A protein and the small-molecule ligand that binds it are described below.
Small molecule (SMILES): CC(C)C[C@H](NC(=O)[C@H](C)NC(=O)CNC(=O)[C@@H](N)Cc1ccccc1)C(=O)N[C@@H](CC(C)C)C(=O)N[C@@H](C)C(=O)O

Sequence of chain 15.B:
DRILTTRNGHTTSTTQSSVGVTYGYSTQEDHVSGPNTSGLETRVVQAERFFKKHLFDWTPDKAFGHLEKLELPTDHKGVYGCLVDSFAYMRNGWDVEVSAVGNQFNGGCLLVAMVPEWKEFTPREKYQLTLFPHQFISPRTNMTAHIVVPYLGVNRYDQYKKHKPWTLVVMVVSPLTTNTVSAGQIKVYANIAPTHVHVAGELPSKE

Binding-site contacts:
Ligand atom O contacts residue LEU15 of chain 15.B at 3.5 Å.
Ligand atom CD2 contacts residue HIS157 of chain 15.B at 3.7 Å.
Ligand atom O contacts residue ARG18 of chain 15.B at 3.6 Å (salt-bridge).
Ligand atom CA contacts residue ASP12 of chain 15.B at 3.7 Å.
Ligand atom CG contacts residue ILE14 of chain 15.B at 4.2 Å (hydrophobic).
Ligand atom CG contacts residue THR17 of chain 15.B at 4.3 Å.
Ligand atom O contacts residue THR17 of chain 15.B at 3.8 Å.
Ligand atom C contacts residue ARG18 of chain 15.B at 3.8 Å.
Ligand atom CD2 contacts residue THR17 of chain 15.B at 3.7 Å.
Ligand atom CD1 contacts residue ILE14 of chain 15.B at 3.6 Å (hydrophobic).
Ligand atom CB contacts residue ARG18 of chain 15.B at 4.2 Å.
Ligand atom CE1 contacts residue ASP12 of chain 15.B at 3.5 Å.
Ligand atom N contacts residue ILE14 of chain 15.B at 3.5 Å.
Ligand atom O contacts residue ILE14 of chain 15.B at 3.5 Å (h-bond).
Ligand atom CG contacts residue THR16 of chain 15.B at 4.0 Å.
Ligand atom CD2 contacts residue VAL32 of chain 15.B at 3.9 Å (hydrophobic).
Ligand atom N contacts residue THR16 of chain 15.B at 2.9 Å (h-bond).
Ligand atom CD2 contacts residue ASP106 of chain 15.B at 4.1 Å.
Ligand atom N contacts residue ILE14 of chain 15.B at 3.0 Å (h-bond).
Ligand atom C contacts residue THR16 of chain 15.B at 3.7 Å.
Ligand atom CB contacts residue LEU15 of chain 15.B at 4.1 Å (hydrophobic).
Ligand atom CA contacts residue ILE14 of chain 15.B at 3.3 Å (hydrophobic).
Ligand atom CB contacts residue ILE14 of chain 15.B at 4.1 Å (hydrophobic).
Ligand atom C contacts residue ILE14 of chain 15.B at 4.2 Å (hydrophobic).
Ligand atom C contacts residue ILE14 of chain 15.B at 3.4 Å (hydrophobic).
Ligand atom N contacts residue ASP12 of chain 15.B at 4.1 Å.
Ligand atom CB contacts residue THR17 of chain 15.B at 4.0 Å.
Ligand atom CD1 contacts residue TYR34 of chain 15.B at 3.0 Å (hydrophobic).
Ligand atom CA contacts residue ARG18 of chain 15.B at 3.8 Å.
Ligand atom C contacts residue THR16 of chain 15.B at 4.2 Å.
Ligand atom C contacts residue ARG18 of chain 15.B at 4.1 Å.
Ligand atom C contacts residue ILE14 of chain 15.B at 3.6 Å (hydrophobic).
Ligand atom O contacts residue ARG18 of chain 15.B at 3.0 Å (salt-bridge).
Ligand atom CA contacts residue THR16 of chain 15.B at 3.6 Å.
Ligand atom CB contacts residue THR16 of chain 15.B at 4.2 Å.
Ligand atom CD1 contacts residue ASP12 of chain 15.B at 3.8 Å.
Ligand atom CD1 contacts residue THR16 of chain 15.B at 3.1 Å.
Ligand atom O contacts residue ILE14 of chain 15.B at 3.1 Å.
Ligand atom CA contacts residue ILE14 of chain 15.B at 4.0 Å (hydrophobic).
Ligand atom O contacts residue THR16 of chain 15.B at 3.1 Å (h-bond).